Sequence of chain 1.C:
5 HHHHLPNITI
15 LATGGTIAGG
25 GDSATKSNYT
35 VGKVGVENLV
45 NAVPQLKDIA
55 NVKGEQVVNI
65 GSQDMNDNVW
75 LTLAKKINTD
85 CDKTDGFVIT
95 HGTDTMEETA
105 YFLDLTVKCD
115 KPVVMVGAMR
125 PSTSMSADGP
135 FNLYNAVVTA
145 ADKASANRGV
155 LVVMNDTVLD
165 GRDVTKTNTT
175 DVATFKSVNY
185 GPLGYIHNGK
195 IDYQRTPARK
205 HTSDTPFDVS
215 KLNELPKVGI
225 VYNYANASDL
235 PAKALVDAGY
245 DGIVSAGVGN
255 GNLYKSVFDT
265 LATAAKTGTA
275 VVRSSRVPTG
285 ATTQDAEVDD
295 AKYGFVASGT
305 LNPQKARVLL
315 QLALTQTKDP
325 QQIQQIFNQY

Sequence of chain 1.D:
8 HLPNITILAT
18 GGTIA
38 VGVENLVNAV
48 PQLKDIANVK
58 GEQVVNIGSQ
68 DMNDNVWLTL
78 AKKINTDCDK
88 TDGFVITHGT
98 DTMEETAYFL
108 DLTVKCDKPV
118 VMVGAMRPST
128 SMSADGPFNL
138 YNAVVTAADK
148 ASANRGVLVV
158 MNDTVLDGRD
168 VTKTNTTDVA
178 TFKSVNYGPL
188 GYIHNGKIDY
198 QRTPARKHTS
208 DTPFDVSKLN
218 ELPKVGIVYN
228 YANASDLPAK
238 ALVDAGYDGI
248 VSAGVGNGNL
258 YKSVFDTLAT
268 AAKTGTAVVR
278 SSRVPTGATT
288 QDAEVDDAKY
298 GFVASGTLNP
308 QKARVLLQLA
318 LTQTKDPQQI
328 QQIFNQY

Binding-site contacts:
Ligand atom CG contacts residue SER232 of chain 1.D at 3.5 Å.
Ligand atom CG contacts residue TYR244 of chain 1.C at 3.4 Å (hydrophobic).
Ligand atom C contacts residue LYS221 of chain 1.C at 4.4 Å.
Ligand atom CG contacts residue LEU234 of chain 1.D at 3.8 Å (hydrophobic).
Ligand atom OD2 contacts residue LYS221 of chain 1.C at 3.5 Å (salt-bridge).
Ligand atom CA contacts residue ASP233 of chain 1.D at 4.3 Å.
Ligand atom OD1 contacts residue TYR244 of chain 1.C at 3.3 Å (h-bond).
Ligand atom CG contacts residue LYS221 of chain 1.C at 4.3 Å.
Ligand atom OD2 contacts residue TYR244 of chain 1.C at 2.7 Å (h-bond).
Ligand atom OD1 contacts residue ASP233 of chain 1.D at 4.1 Å.
Ligand atom CB contacts residue LEU234 of chain 1.D at 4.0 Å (hydrophobic).
Ligand atom OD1 contacts residue SER232 of chain 1.D at 2.6 Å (h-bond).
Ligand atom OD2 contacts residue SER232 of chain 1.D at 4.0 Å.
Ligand atom OD1 contacts residue LEU234 of chain 1.D at 4.0 Å.
Ligand atom OD2 contacts residue LEU234 of chain 1.D at 4.0 Å.
Ligand atom OXT contacts residue LYS221 of chain 1.C at 3.2 Å (salt-bridge).

A small-molecule ligand and the protein it binds are described below.
Small molecule (SMILES): N[C@@H](CC(=O)O)C(=O)O